A small-molecule ligand and the protein it binds are described below.
Small molecule (SMILES): CNc1ncnc2c(C)n[nH]c12

Sequence of chain 1.B:
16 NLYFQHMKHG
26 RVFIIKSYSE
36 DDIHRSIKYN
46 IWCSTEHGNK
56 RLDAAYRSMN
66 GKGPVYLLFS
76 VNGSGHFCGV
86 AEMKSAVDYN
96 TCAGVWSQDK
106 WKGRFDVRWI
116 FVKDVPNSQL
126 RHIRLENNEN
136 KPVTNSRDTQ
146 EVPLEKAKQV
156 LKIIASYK

Binding-site contacts:
Ligand atom C01 contacts residue TRP47 of chain 1.B at 3.9 Å (hydrophobic).
Ligand atom N02 contacts residue CYS48 of chain 1.B at 2.7 Å (h-bond).
Ligand atom C03 contacts residue ASP37 of chain 1.B at 3.8 Å.
Ligand atom N05 contacts residue ASP143 of chain 1.B at 3.7 Å.
Ligand atom C01 contacts residue CYS48 of chain 1.B at 3.4 Å (hydrophobic).
Ligand atom N05 contacts residue TRP106 of chain 1.B at 3.6 Å.
Ligand atom C03 contacts residue CYS48 of chain 1.B at 3.8 Å (hydrophobic).
Ligand atom C09 contacts residue TRP106 of chain 1.B at 3.3 Å (hydrophobic).
Ligand atom C11 contacts residue TYR33 of chain 1.B at 3.7 Å (hydrophobic).
Ligand atom N12 contacts residue ASP37 of chain 1.B at 2.7 Å (salt-bridge).
Ligand atom N06 contacts residue LYS31 of chain 1.B at 3.3 Å (salt-bridge).
Ligand atom C08 contacts residue TRP106 of chain 1.B at 3.8 Å (hydrophobic).
Ligand atom N10 contacts residue TRP106 of chain 1.B at 3.2 Å.
Ligand atom C07 contacts residue ASP143 of chain 1.B at 3.8 Å.
Ligand atom C08 contacts residue LYS31 of chain 1.B at 3.2 Å.
Ligand atom C01 contacts residue ASP37 of chain 1.B at 3.5 Å.
Ligand atom N05 contacts residue LYS31 of chain 1.B at 3.8 Å.
Ligand atom N10 contacts residue SER32 of chain 1.B at 3.5 Å.
Ligand atom C07 contacts residue LYS31 of chain 1.B at 3.0 Å.
Ligand atom C07 contacts residue TRP106 of chain 1.B at 3.4 Å (hydrophobic).
Ligand atom N12 contacts residue SER32 of chain 1.B at 3.8 Å.
Ligand atom N06 contacts residue TRP106 of chain 1.B at 3.6 Å.
Ligand atom C09 contacts residue SER32 of chain 1.B at 3.8 Å.
Ligand atom C09 contacts residue LYS31 of chain 1.B at 3.5 Å.
Ligand atom N02 contacts residue TRP106 of chain 1.B at 3.8 Å.
Ligand atom N10 contacts residue TYR33 of chain 1.B at 3.1 Å (h-bond).
Ligand atom C03 contacts residue TRP47 of chain 1.B at 3.6 Å (hydrophobic).
Ligand atom C01 contacts residue TRP106 of chain 1.B at 3.8 Å (hydrophobic).
Ligand atom C08 contacts residue TYR33 of chain 1.B at 3.7 Å (hydrophobic).
Ligand atom C11 contacts residue SER32 of chain 1.B at 3.2 Å.
Ligand atom N02 contacts residue TRP47 of chain 1.B at 3.4 Å.
Ligand atom C11 contacts residue ASP37 of chain 1.B at 3.2 Å.
Ligand atom C03 contacts residue TRP106 of chain 1.B at 3.5 Å (hydrophobic).
Ligand atom C11 contacts residue TRP106 of chain 1.B at 3.4 Å (hydrophobic).
Ligand atom N05 contacts residue CYS48 of chain 1.B at 3.6 Å.
Ligand atom C04 contacts residue TRP106 of chain 1.B at 3.7 Å (hydrophobic).
Ligand atom C04 contacts residue TRP47 of chain 1.B at 3.8 Å (hydrophobic).
Ligand atom N06 contacts residue ASP143 of chain 1.B at 2.8 Å (salt-bridge).
Ligand atom N12 contacts residue TRP106 of chain 1.B at 3.4 Å (h-bond).
Ligand atom C01 contacts residue TRP101 of chain 1.B at 3.4 Å (hydrophobic).